Binding-site contacts:
Ligand atom O7 contacts residue ASN301 of chain 1.A at 3.9 Å.
Ligand atom C2 contacts residue ASN301 of chain 1.A at 2.5 Å.
Ligand atom C1 contacts residue HIS299 of chain 1.A at 4.0 Å.
Ligand atom C8 contacts residue HIS299 of chain 1.A at 4.0 Å.
Ligand atom O5 contacts residue THR383 of chain 1.A at 3.2 Å (h-bond).
Ligand atom O6 contacts residue ARG296 of chain 1.A at 3.5 Å (salt-bridge).
Ligand atom C7 contacts residue HIS299 of chain 1.A at 3.8 Å.
Ligand atom C6 contacts residue ARG296 of chain 1.A at 4.5 Å.
Ligand atom C1 contacts residue ASN301 of chain 1.A at 1.4 Å.
Ligand atom C4 contacts residue ASN301 of chain 1.A at 4.3 Å.
Ligand atom N2 contacts residue HIS299 of chain 1.A at 2.9 Å (h-bond).
Ligand atom O6 contacts residue THR383 of chain 1.A at 3.8 Å.
Ligand atom O3 contacts residue HIS299 of chain 1.A at 3.8 Å.
Ligand atom C6 contacts residue THR383 of chain 1.A at 3.7 Å.
Ligand atom C7 contacts residue ASN301 of chain 1.A at 3.6 Å.
Ligand atom C8 contacts residue THR267 of chain 1.A at 3.6 Å.
Ligand atom C1 contacts residue THR383 of chain 1.A at 3.7 Å.
Ligand atom C2 contacts residue HIS299 of chain 1.A at 3.5 Å.
Ligand atom O6 contacts residue SER381 of chain 1.A at 4.3 Å.
Ligand atom C5 contacts residue ASN301 of chain 1.A at 3.7 Å.
Ligand atom C5 contacts residue THR383 of chain 1.A at 3.5 Å.
Ligand atom N2 contacts residue ASN301 of chain 1.A at 2.9 Å (h-bond).
Ligand atom O5 contacts residue ASN301 of chain 1.A at 2.4 Å (h-bond).
Ligand atom C3 contacts residue ASN301 of chain 1.A at 3.8 Å.
Ligand atom C3 contacts residue HIS299 of chain 1.A at 3.3 Å.

Sequence of chain 1.A:
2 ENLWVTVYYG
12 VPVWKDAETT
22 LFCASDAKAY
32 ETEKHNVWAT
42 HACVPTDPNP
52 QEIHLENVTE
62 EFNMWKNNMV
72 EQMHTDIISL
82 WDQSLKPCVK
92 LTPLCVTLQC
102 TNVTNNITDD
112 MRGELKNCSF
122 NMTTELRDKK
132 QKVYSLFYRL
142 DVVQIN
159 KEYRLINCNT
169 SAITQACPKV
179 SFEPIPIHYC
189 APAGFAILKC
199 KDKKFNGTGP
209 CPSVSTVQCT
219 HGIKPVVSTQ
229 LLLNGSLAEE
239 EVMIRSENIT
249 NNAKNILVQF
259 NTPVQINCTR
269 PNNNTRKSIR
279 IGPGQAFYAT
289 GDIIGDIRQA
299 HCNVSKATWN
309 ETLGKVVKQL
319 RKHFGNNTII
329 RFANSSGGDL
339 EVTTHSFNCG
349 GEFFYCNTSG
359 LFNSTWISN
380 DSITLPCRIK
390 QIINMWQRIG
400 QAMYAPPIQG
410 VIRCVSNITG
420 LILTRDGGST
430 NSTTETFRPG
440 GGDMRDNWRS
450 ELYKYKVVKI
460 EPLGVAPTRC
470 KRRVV

The small molecule below binds the protein below.
Small molecule (SMILES): CC(=O)N[C@H]1[C@H](O[C@H]2[C@H](O)[C@@H](NC(C)=O)CO[C@@H]2CO)O[C@H](CO)[C@@H](O[C@@H]2O[C@H](CO)[C@@H](O)[C@H](O)[C@@H]2O)[C@@H]1O